Sequence of chain 15.I:
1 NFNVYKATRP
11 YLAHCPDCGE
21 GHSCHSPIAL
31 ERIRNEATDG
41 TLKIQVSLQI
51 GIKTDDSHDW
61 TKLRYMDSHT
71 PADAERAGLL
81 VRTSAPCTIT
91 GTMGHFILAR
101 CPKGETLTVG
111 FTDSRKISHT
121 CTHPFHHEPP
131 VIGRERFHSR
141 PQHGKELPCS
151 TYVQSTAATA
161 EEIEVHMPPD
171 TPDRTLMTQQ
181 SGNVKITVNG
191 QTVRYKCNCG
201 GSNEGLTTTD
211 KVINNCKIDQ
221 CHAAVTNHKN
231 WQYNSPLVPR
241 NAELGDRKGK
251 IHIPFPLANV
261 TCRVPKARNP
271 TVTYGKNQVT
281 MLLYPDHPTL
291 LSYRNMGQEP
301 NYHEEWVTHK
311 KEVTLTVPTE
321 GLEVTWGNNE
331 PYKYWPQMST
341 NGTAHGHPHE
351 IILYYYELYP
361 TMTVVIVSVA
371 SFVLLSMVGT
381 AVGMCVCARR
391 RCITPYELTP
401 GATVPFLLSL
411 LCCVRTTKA

Sequence of chain 15.H:
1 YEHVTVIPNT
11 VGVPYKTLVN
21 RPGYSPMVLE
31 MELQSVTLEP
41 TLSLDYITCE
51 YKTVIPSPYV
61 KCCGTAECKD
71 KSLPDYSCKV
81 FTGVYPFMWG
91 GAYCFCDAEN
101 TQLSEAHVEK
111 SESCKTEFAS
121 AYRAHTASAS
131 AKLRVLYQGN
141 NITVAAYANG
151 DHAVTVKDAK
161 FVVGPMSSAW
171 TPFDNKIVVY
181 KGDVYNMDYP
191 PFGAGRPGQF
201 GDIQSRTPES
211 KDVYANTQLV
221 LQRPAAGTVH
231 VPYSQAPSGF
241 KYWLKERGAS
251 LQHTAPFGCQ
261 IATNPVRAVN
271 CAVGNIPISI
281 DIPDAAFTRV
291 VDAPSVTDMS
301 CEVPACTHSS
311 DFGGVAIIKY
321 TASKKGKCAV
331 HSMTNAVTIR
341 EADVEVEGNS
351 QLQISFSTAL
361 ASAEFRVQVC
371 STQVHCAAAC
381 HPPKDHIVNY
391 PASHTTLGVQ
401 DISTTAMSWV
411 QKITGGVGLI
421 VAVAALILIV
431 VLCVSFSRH

The small molecule below binds the protein below.
Small molecule (SMILES): CC(=O)N[C@@H]1[C@@H](O)[C@H](O)[C@@H](CO)O[C@H]1O

Sequence of chain 15.B:
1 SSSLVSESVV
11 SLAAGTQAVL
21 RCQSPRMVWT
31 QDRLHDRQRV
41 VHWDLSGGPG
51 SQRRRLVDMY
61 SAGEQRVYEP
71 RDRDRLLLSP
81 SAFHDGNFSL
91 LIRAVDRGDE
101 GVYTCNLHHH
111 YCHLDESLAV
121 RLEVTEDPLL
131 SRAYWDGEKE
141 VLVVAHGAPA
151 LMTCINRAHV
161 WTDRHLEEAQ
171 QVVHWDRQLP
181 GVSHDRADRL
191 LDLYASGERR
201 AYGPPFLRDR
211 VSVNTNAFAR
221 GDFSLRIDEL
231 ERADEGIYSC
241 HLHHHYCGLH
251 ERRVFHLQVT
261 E

Binding-site contacts:
Ligand atom O6 contacts residue ASN259 of chain 15.I at 4.5 Å.
Ligand atom C6 contacts residue LYS115 of chain 15.H at 4.3 Å.
Ligand atom O5 contacts residue ASN259 of chain 15.I at 2.3 Å (h-bond).
Ligand atom N2 contacts residue ASN259 of chain 15.I at 3.0 Å (h-bond).
Ligand atom O5 contacts residue THR116 of chain 15.H at 4.3 Å.
Ligand atom C2 contacts residue ASN259 of chain 15.I at 2.4 Å.
Ligand atom C4 contacts residue ASN259 of chain 15.I at 4.1 Å.
Ligand atom C7 contacts residue ASN259 of chain 15.I at 3.1 Å.
Ligand atom C5 contacts residue ASN259 of chain 15.I at 3.6 Å.
Ligand atom O6 contacts residue LYS115 of chain 15.H at 3.7 Å.
Ligand atom O7 contacts residue ASN259 of chain 15.I at 2.8 Å (h-bond).
Ligand atom C8 contacts residue ASN259 of chain 15.I at 4.4 Å.
Ligand atom C3 contacts residue ASN259 of chain 15.I at 3.8 Å.
Ligand atom O7 contacts residue LYS181 of chain 15.H at 4.1 Å.
Ligand atom C8 contacts residue GLU198 of chain 15.B at 4.1 Å.
Ligand atom C4 contacts residue LYS115 of chain 15.H at 4.5 Å.
Ligand atom C1 contacts residue ASN259 of chain 15.I at 1.4 Å.
Ligand atom O6 contacts residue THR116 of chain 15.H at 3.5 Å.